The small molecule below binds the protein below.
Small molecule (SMILES): Cn1cncc1C1=CN(c2ncnc3[nH]cnc23)CCS1

Binding-site contacts:
Ligand atom N04 contacts residue GLU176 of chain 1.A at 2.8 Å (salt-bridge).
Ligand atom C01 contacts residue PHE382 of chain 1.A at 3.4 Å (hydrophobic).
Ligand atom S01 contacts residue GLU182 of chain 1.A at 3.6 Å.
Ligand atom C13 contacts residue PHE109 of chain 1.A at 3.8 Å (hydrophobic).
Ligand atom N05 contacts residue MET175 of chain 1.A at 3.8 Å.
Ligand atom N03 contacts residue ALA125 of chain 1.A at 3.6 Å.
Ligand atom C06 contacts residue LEU228 of chain 1.A at 3.6 Å (hydrophobic).
Ligand atom N06 contacts residue VAL112 of chain 1.A at 3.3 Å.
Ligand atom C04 contacts residue LEU228 of chain 1.A at 3.5 Å (hydrophobic).
Ligand atom C01 contacts residue LEU104 of chain 1.A at 3.6 Å (hydrophobic).
Ligand atom C08 contacts residue VAL112 of chain 1.A at 3.4 Å (hydrophobic).
Ligand atom N07 contacts residue LYS127 of chain 1.A at 2.9 Å (salt-bridge).
Ligand atom C04 contacts residue ALA125 of chain 1.A at 3.4 Å (hydrophobic).
Ligand atom C03 contacts residue VAL178 of chain 1.A at 3.3 Å (hydrophobic).
Ligand atom C04 contacts residue GLU176 of chain 1.A at 3.5 Å.
Ligand atom C13 contacts residue VAL112 of chain 1.A at 3.6 Å (hydrophobic).
Ligand atom C05 contacts residue LEU228 of chain 1.A at 3.3 Å (hydrophobic).
Ligand atom C05 contacts residue ALA125 of chain 1.A at 3.8 Å (hydrophobic).
Ligand atom N03 contacts residue TYR177 of chain 1.A at 3.6 Å.
Ligand atom C12 contacts residue THR238 of chain 1.A at 3.5 Å.
Ligand atom C07 contacts residue VAL159 of chain 1.A at 3.8 Å (hydrophobic).
Ligand atom C11 contacts residue LYS127 of chain 1.A at 3.3 Å.
Ligand atom C13 contacts residue THR106 of chain 1.A at 3.4 Å.
Ligand atom N03 contacts residue GLU176 of chain 1.A at 3.6 Å (salt-bridge).
Ligand atom C10 contacts residue VAL112 of chain 1.A at 3.2 Å (hydrophobic).
Ligand atom C11 contacts residue ASP239 of chain 1.A at 3.7 Å.
Ligand atom N02 contacts residue PHE382 of chain 1.A at 3.2 Å.
Ligand atom C03 contacts residue TYR177 of chain 1.A at 3.6 Å (hydrophobic).
Ligand atom N04 contacts residue ALA125 of chain 1.A at 3.5 Å.
Ligand atom C03 contacts residue PHE382 of chain 1.A at 3.5 Å (hydrophobic).
Ligand atom N05 contacts residue LEU228 of chain 1.A at 3.7 Å.
Ligand atom C07 contacts residue THR238 of chain 1.A at 3.5 Å.
Ligand atom N05 contacts residue THR238 of chain 1.A at 3.1 Å (h-bond).
Ligand atom C02 contacts residue GLU182 of chain 1.A at 3.2 Å.
Ligand atom C07 contacts residue MET175 of chain 1.A at 3.6 Å (hydrophobic).
Ligand atom C07 contacts residue GLU176 of chain 1.A at 3.7 Å.
Ligand atom N03 contacts residue VAL178 of chain 1.A at 2.8 Å (h-bond).
Ligand atom C11 contacts residue PHE109 of chain 1.A at 3.5 Å (hydrophobic).
Ligand atom C09 contacts residue VAL112 of chain 1.A at 3.6 Å (hydrophobic).
Ligand atom N07 contacts residue ASP239 of chain 1.A at 3.5 Å.

Sequence of chain 1.A:
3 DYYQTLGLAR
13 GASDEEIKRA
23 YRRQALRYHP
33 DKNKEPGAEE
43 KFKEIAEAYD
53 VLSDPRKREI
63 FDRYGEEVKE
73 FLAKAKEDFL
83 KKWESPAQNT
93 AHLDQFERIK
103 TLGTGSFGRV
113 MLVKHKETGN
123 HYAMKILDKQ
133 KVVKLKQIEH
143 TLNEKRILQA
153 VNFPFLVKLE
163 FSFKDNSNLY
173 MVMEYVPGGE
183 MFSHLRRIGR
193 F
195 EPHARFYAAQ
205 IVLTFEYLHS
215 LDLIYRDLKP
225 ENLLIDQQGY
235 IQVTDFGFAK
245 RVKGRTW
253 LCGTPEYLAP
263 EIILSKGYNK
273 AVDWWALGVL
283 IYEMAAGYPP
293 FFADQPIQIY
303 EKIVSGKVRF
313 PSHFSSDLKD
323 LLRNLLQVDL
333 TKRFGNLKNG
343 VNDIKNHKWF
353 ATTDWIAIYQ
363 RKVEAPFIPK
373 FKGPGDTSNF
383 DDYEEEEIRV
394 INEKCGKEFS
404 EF